Binding-site contacts:
Ligand atom C11 contacts residue GLN182 of chain 1.A at 3.6 Å.
Ligand atom C14 contacts residue TRP205 of chain 1.A at 3.8 Å (hydrophobic).
Ligand atom N12 contacts residue GLY216 of chain 1.A at 3.3 Å.
Ligand atom C17 contacts residue ALA180 of chain 1.A at 3.3 Å (hydrophobic).
Ligand atom O34 contacts residue GLN182 of chain 1.A at 3.2 Å (h-bond).
Ligand atom C30 contacts residue THR84 of chain 1.A at 3.5 Å.
Ligand atom C13 contacts residue CYS181 of chain 1.A at 3.8 Å (hydrophobic).
Ligand atom C28 contacts residue THR84 of chain 1.A at 3.2 Å.
Ligand atom C22 contacts residue GLY206 of chain 1.A at 3.4 Å.
Ligand atom O11 contacts residue GLN182 of chain 1.A at 3.8 Å.
Ligand atom O1 contacts residue GLN182 of chain 1.A at 3.7 Å.
Ligand atom C12 contacts residue GLY206 of chain 1.A at 3.8 Å.
Ligand atom O11 contacts residue SER185 of chain 1.A at 2.4 Å (h-bond).
Ligand atom C17 contacts residue ASP179 of chain 1.A at 3.5 Å.
Ligand atom N11 contacts residue ALA180 of chain 1.A at 3.2 Å (h-bond).
Ligand atom C12 contacts residue GLY208 of chain 1.A at 3.6 Å.
Ligand atom N11 contacts residue ASP179 of chain 1.A at 2.7 Å (salt-bridge).
Ligand atom C14 contacts residue VAL203 of chain 1.A at 3.5 Å (hydrophobic).
Ligand atom C16 contacts residue SER185 of chain 1.A at 3.2 Å.
Ligand atom C11 contacts residue CYS181 of chain 1.A at 3.8 Å (hydrophobic).
Ligand atom N12 contacts residue ALA180 of chain 1.A at 3.5 Å (h-bond).
Ligand atom F1 contacts residue GLN182 of chain 1.A at 2.9 Å.
Ligand atom C28 contacts residue GLU83 of chain 1.A at 2.9 Å.
Ligand atom C13 contacts residue TRP205 of chain 1.A at 3.8 Å (hydrophobic).
Ligand atom N21 contacts residue THR84 of chain 1.A at 3.8 Å.
Ligand atom C21 contacts residue TRP205 of chain 1.A at 3.7 Å (hydrophobic).
Ligand atom C30 contacts residue TRP205 of chain 1.A at 3.2 Å (hydrophobic).
Ligand atom C29 contacts residue LYS82 of chain 1.A at 3.4 Å.
Ligand atom C24 contacts residue PHE162 of chain 1.A at 3.6 Å (hydrophobic).
Ligand atom N11 contacts residue CYS209 of chain 1.A at 3.7 Å.
Ligand atom N11 contacts residue GLY208 of chain 1.A at 3.1 Å (h-bond).
Ligand atom C15 contacts residue CYS181 of chain 1.A at 3.7 Å (hydrophobic).
Ligand atom O2 contacts residue TRP205 of chain 1.A at 3.4 Å.
Ligand atom C36 contacts residue GLN182 of chain 1.A at 3.7 Å.
Ligand atom C15 contacts residue VAL203 of chain 1.A at 3.5 Å (hydrophobic).
Ligand atom N12 contacts residue ASP179 of chain 1.A at 3.0 Å (salt-bridge).
Ligand atom N12 contacts residue TRP205 of chain 1.A at 3.8 Å.
Ligand atom C29 contacts residue GLU83 of chain 1.A at 2.8 Å.
Ligand atom N5 contacts residue GLY206 of chain 1.A at 3.4 Å (h-bond).
Ligand atom C15 contacts residue SER185 of chain 1.A at 3.2 Å.

The small molecule below binds the protein below.
Small molecule (SMILES): [H]/N=C(/N)c1ccc(O)c(Oc2nc(Oc3cccc(C4=NCCN4C)c3)c(F)c(N(C)CC(=O)O)c2F)c1

Sequence of chain 1.A:
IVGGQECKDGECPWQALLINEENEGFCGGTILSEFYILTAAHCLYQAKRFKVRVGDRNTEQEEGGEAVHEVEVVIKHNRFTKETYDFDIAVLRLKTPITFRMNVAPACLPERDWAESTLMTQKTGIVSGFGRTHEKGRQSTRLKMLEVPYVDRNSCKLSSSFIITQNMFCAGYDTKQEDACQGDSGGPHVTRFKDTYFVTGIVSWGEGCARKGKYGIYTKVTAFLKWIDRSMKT